Sequence of chain 1.A:
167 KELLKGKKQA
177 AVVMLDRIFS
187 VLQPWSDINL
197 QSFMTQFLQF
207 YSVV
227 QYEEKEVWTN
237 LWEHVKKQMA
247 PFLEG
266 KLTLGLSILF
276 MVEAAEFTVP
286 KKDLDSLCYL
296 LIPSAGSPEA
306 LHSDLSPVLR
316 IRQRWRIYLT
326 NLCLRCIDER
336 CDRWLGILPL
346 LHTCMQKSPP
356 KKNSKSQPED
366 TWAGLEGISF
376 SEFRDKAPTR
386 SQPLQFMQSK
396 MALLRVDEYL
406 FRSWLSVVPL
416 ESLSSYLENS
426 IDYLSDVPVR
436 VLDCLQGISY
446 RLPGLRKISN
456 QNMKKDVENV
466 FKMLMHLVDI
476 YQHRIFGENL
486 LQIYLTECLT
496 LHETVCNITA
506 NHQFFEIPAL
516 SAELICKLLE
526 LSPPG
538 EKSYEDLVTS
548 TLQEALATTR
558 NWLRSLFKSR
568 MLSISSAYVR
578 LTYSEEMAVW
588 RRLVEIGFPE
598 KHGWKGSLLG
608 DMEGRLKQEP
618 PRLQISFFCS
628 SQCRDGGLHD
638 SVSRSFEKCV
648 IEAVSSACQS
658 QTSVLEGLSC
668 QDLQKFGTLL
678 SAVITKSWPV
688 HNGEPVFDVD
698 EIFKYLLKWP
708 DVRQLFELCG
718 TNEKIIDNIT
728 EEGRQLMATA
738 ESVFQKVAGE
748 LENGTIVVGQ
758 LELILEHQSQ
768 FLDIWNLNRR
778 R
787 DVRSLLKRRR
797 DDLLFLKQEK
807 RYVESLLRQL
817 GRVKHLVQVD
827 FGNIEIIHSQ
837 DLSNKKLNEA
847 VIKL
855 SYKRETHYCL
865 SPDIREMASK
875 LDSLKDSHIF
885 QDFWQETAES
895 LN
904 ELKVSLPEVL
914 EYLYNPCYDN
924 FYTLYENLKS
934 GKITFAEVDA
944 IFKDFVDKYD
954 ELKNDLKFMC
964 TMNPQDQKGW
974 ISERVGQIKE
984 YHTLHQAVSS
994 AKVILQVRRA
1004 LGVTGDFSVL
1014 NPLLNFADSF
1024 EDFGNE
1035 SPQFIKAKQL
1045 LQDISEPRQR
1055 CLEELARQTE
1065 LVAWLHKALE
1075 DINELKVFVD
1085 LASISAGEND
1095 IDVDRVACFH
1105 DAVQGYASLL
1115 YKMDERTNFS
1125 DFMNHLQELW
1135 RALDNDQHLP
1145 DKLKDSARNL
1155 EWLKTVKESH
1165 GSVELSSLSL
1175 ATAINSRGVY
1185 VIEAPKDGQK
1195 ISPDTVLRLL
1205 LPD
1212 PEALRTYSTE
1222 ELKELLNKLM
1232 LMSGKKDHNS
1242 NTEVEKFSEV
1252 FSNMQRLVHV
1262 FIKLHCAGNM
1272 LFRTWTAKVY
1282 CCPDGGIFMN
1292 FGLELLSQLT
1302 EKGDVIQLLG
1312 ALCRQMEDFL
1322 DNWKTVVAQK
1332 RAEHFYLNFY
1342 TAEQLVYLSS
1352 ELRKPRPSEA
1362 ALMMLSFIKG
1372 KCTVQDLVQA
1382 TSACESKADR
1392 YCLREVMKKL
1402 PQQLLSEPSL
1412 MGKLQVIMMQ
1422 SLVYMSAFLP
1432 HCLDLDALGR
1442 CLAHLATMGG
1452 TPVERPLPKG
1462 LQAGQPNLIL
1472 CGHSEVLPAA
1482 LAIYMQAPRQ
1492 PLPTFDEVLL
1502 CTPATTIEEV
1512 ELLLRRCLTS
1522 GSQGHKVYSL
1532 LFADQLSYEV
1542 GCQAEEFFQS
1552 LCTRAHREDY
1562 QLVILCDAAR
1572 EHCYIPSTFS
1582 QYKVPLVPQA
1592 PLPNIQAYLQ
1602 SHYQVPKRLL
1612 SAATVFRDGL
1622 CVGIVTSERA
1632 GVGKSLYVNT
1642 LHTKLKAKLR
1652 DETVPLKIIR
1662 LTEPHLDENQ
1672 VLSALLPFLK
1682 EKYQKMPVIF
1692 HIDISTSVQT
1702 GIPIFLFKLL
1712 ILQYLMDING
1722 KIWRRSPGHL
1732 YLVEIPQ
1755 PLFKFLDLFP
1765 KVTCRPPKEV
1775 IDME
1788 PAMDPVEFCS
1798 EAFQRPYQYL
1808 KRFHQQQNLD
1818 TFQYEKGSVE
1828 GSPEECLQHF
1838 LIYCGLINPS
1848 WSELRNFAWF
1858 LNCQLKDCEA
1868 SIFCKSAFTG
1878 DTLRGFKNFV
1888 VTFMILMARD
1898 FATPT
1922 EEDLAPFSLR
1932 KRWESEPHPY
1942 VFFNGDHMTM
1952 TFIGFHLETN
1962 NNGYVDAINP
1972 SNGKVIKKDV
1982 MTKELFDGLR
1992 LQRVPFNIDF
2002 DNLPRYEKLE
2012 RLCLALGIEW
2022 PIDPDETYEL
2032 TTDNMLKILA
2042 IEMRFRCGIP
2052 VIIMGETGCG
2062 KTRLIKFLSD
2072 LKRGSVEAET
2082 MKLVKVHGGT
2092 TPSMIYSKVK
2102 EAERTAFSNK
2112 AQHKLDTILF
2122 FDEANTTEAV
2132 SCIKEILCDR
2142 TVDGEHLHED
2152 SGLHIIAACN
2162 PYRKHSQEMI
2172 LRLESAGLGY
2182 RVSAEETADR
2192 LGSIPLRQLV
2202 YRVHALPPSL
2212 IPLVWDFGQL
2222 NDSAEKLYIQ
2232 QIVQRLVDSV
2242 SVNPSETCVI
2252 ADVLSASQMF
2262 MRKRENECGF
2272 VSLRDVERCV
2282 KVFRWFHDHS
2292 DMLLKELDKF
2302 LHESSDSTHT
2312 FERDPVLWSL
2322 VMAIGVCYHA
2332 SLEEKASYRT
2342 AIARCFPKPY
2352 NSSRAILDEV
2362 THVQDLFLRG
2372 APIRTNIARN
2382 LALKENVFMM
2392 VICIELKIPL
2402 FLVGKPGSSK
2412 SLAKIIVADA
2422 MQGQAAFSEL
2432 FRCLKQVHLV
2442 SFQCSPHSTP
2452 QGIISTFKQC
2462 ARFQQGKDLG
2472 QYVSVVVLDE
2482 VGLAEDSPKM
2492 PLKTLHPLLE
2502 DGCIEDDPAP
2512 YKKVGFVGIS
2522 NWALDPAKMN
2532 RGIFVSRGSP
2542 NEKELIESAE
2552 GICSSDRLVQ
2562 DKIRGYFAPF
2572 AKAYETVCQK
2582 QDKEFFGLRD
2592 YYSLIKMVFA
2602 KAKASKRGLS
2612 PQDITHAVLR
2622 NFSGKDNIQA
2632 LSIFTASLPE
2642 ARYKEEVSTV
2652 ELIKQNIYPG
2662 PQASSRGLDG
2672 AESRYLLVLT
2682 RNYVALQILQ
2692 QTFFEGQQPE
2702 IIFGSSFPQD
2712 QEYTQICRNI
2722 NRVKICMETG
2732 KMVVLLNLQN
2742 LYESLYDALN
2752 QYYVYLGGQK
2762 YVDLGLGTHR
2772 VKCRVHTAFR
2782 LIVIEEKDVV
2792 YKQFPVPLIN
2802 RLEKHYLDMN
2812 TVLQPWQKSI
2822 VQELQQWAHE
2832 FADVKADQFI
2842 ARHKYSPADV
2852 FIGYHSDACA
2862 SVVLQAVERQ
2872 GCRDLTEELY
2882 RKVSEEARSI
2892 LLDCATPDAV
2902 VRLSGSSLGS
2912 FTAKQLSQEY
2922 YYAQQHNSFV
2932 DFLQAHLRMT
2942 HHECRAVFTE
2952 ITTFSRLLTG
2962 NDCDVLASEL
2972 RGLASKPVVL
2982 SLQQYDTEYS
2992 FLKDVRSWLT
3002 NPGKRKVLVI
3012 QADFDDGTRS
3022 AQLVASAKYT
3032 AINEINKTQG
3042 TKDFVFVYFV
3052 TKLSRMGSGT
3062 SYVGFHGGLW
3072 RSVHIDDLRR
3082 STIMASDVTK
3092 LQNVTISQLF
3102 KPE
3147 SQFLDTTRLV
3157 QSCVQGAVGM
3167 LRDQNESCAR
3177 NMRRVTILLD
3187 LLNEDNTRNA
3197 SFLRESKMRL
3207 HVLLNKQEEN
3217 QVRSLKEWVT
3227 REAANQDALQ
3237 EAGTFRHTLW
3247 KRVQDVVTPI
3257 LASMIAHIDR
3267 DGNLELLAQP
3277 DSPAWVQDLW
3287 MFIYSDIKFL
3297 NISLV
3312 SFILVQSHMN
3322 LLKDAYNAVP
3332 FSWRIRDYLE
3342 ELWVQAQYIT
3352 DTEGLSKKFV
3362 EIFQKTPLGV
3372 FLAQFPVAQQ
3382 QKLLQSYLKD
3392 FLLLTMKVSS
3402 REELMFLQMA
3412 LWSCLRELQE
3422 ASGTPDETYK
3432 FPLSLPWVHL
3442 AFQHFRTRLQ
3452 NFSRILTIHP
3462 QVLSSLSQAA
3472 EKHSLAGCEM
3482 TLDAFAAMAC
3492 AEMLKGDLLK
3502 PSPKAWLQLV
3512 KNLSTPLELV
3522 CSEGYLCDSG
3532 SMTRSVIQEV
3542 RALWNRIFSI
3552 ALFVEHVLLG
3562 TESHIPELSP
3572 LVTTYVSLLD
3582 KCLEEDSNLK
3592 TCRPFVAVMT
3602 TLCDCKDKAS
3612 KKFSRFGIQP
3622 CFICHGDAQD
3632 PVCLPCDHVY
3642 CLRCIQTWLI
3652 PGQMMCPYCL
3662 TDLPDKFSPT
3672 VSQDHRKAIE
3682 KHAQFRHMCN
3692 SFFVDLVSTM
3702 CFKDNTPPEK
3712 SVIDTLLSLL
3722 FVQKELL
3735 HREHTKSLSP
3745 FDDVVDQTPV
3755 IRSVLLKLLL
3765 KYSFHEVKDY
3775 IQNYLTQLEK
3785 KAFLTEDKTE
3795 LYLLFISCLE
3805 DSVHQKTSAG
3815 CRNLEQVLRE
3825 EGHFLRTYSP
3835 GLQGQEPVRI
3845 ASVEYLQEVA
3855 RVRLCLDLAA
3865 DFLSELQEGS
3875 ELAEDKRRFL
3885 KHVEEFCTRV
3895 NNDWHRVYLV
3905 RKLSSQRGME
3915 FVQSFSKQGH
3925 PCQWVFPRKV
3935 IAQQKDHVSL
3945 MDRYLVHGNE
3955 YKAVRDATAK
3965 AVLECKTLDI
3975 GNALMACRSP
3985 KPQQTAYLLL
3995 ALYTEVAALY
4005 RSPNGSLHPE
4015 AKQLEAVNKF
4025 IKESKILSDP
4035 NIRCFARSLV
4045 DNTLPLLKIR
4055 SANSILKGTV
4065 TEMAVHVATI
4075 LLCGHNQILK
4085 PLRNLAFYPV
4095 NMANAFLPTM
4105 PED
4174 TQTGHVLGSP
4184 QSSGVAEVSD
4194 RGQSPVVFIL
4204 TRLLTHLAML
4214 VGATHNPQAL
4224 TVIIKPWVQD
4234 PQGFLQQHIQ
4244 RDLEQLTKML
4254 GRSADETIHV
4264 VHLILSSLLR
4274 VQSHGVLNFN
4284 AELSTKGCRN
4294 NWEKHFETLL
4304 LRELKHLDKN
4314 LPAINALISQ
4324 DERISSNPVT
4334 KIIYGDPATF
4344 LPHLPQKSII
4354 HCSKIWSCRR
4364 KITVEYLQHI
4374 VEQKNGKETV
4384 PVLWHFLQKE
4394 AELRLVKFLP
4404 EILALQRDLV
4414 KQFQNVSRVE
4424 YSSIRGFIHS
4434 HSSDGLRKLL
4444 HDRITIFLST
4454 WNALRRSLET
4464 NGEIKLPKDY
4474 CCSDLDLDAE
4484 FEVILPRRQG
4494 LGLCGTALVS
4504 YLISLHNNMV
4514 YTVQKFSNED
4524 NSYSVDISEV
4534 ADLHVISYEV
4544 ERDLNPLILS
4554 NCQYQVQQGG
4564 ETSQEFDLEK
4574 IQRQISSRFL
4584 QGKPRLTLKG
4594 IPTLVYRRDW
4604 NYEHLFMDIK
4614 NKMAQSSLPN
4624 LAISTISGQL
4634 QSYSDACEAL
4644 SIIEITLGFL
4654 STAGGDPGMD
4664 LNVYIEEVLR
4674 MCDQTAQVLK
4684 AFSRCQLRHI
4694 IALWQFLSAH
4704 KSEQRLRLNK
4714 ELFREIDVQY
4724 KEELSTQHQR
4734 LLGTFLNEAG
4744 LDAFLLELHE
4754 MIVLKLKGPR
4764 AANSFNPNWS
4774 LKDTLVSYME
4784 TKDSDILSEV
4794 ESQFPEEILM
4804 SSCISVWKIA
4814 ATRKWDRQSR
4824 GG

Binding-site contacts:
Ligand atom S1G contacts residue ARG2590 of chain 1.A at 3.4 Å (salt-bridge).
Ligand atom PA contacts residue ARG2590 of chain 1.A at 3.5 Å.
Ligand atom O1B contacts residue LYS2411 of chain 1.A at 2.9 Å (salt-bridge).
Ligand atom N7 contacts residue ILE2378 of chain 1.A at 3.6 Å.
Ligand atom O2B contacts residue SER2410 of chain 1.A at 3.6 Å.
Ligand atom O3B contacts residue ARG2590 of chain 1.A at 2.6 Å (salt-bridge).
Ligand atom C2 contacts residue GLY2408 of chain 1.A at 3.2 Å.
Ligand atom O2G contacts residue LYS2411 of chain 1.A at 3.0 Å (salt-bridge).
Ligand atom O3G contacts residue SER2412 of chain 1.A at 3.3 Å.
Ligand atom O1B contacts residue SER2412 of chain 1.A at 3.5 Å (h-bond).
Ligand atom N6 contacts residue ALA2379 of chain 1.A at 3.4 Å.
Ligand atom S1G contacts residue ASN2522 of chain 1.A at 2.8 Å (h-bond).
Ligand atom C8 contacts residue ILE2378 of chain 1.A at 3.7 Å (hydrophobic).
Ligand atom O3' contacts residue ARG2590 of chain 1.A at 3.8 Å.
Ligand atom O2G contacts residue ASN2522 of chain 1.A at 2.8 Å (h-bond).
Ligand atom C2 contacts residue TYR2593 of chain 1.A at 3.5 Å (hydrophobic).
Ligand atom O2B contacts residue PRO2407 of chain 1.A at 3.5 Å.
Ligand atom C8 contacts residue LYS2597 of chain 1.A at 3.6 Å.
Ligand atom O1A contacts residue ARG2590 of chain 1.A at 2.5 Å (salt-bridge).
Ligand atom O2' contacts residue LYS2597 of chain 1.A at 2.9 Å (salt-bridge).
Ligand atom O2A contacts residue GLY2408 of chain 1.A at 3.2 Å (h-bond).
Ligand atom PG contacts residue ASN2522 of chain 1.A at 3.5 Å.
Ligand atom N6 contacts residue ASN2381 of chain 1.A at 3.3 Å (h-bond).
Ligand atom C5' contacts residue LEU2413 of chain 1.A at 3.7 Å (hydrophobic).
Ligand atom N1 contacts residue SER2410 of chain 1.A at 3.4 Å.
Ligand atom C8 contacts residue LEU2413 of chain 1.A at 3.7 Å (hydrophobic).
Ligand atom O3A contacts residue SER2410 of chain 1.A at 3.7 Å.
Ligand atom PB contacts residue ARG2590 of chain 1.A at 3.7 Å.
Ligand atom S1G contacts residue ARG2802 of chain 1.A at 2.8 Å (salt-bridge).
Ligand atom C2 contacts residue SER2410 of chain 1.A at 3.6 Å.
Ligand atom O2B contacts residue LYS2406 of chain 1.A at 3.6 Å (salt-bridge).
Ligand atom O3A contacts residue LYS2411 of chain 1.A at 3.7 Å.
Ligand atom N3 contacts residue TYR2593 of chain 1.A at 3.4 Å.
Ligand atom C4' contacts residue ARG2590 of chain 1.A at 3.8 Å.
Ligand atom C3' contacts residue ASN2751 of chain 1.A at 3.5 Å.
Ligand atom O2B contacts residue SER2409 of chain 1.A at 3.0 Å (h-bond).
Ligand atom O2B contacts residue GLY2408 of chain 1.A at 2.6 Å (h-bond).
Ligand atom PG contacts residue ARG2590 of chain 1.A at 3.5 Å.
Ligand atom O2A contacts residue ARG2590 of chain 1.A at 3.2 Å (salt-bridge).
Ligand atom O5' contacts residue LEU2413 of chain 1.A at 3.8 Å.

This protein binds this small molecule.
Small molecule (SMILES): Nc1ncnc2c1ncn2[C@@H]1O[C@H](COP(=O)(O)OP(=O)(O)OP(O)(O)=S)[C@@H](O)[C@H]1O